Sequence of chain 1.C:
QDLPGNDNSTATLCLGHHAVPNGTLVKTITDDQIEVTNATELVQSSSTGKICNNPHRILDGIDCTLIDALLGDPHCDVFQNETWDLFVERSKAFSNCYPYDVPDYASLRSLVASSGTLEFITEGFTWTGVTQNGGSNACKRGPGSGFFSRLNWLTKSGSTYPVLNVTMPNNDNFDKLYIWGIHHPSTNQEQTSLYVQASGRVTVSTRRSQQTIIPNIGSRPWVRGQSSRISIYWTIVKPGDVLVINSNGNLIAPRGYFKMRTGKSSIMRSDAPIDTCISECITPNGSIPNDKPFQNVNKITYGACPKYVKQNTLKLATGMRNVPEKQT

Sequence of chain 1.E:
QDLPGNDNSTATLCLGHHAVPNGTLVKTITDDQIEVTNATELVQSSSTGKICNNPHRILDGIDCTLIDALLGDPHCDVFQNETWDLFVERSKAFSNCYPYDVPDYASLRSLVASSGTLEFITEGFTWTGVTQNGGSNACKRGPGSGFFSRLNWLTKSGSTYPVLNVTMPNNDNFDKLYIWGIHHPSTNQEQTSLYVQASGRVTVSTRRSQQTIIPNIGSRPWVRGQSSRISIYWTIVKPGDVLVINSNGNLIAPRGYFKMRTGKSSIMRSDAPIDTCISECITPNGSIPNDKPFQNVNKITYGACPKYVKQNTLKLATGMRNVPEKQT

Binding-site contacts:
Ligand atom C8 contacts residue THR187 of chain 1.C at 4.1 Å.
Ligand atom N2 contacts residue ASN165 of chain 1.E at 2.9 Å (h-bond).
Ligand atom C8 contacts residue THR167 of chain 1.E at 4.2 Å.
Ligand atom C3 contacts residue TRP222 of chain 1.C at 3.6 Å (hydrophobic).
Ligand atom C6 contacts residue THR167 of chain 1.E at 3.3 Å.
Ligand atom C5 contacts residue TRP222 of chain 1.C at 3.9 Å (hydrophobic).
Ligand atom O5 contacts residue ASN165 of chain 1.E at 2.4 Å (h-bond).
Ligand atom O3 contacts residue TRP222 of chain 1.C at 4.2 Å.
Ligand atom O7 contacts residue ASN165 of chain 1.E at 3.4 Å (h-bond).
Ligand atom O6 contacts residue THR167 of chain 1.E at 4.1 Å.
Ligand atom O5 contacts residue TRP222 of chain 1.C at 4.5 Å.
Ligand atom C5 contacts residue THR167 of chain 1.E at 4.0 Å.
Ligand atom O7 contacts residue PRO221 of chain 1.C at 3.5 Å.
Ligand atom N2 contacts residue SER219 of chain 1.C at 3.5 Å (h-bond).
Ligand atom C2 contacts residue TRP222 of chain 1.C at 3.6 Å (hydrophobic).
Ligand atom C4 contacts residue ASN165 of chain 1.E at 4.2 Å.
Ligand atom O4 contacts residue TRP222 of chain 1.C at 4.2 Å.
Ligand atom C5 contacts residue ASN165 of chain 1.E at 3.7 Å.
Ligand atom C2 contacts residue TRP222 of chain 1.C at 4.2 Å (hydrophobic).
Ligand atom C1 contacts residue TRP222 of chain 1.C at 3.9 Å (hydrophobic).
Ligand atom C1 contacts residue SER219 of chain 1.C at 4.0 Å.
Ligand atom C2 contacts residue ASN165 of chain 1.E at 2.4 Å.
Ligand atom C6 contacts residue TRP222 of chain 1.C at 4.1 Å (hydrophobic).
Ligand atom C2 contacts residue SER219 of chain 1.C at 4.4 Å.
Ligand atom C7 contacts residue TRP222 of chain 1.C at 4.0 Å (hydrophobic).
Ligand atom O3 contacts residue TRP222 of chain 1.C at 4.0 Å.
Ligand atom C7 contacts residue SER219 of chain 1.C at 3.9 Å.
Ligand atom O7 contacts residue ARG220 of chain 1.C at 4.3 Å.
Ligand atom C1 contacts residue ASN165 of chain 1.E at 1.5 Å.
Ligand atom C8 contacts residue VAL242 of chain 1.E at 4.2 Å (hydrophobic).
Ligand atom C8 contacts residue SER219 of chain 1.C at 3.7 Å.
Ligand atom C3 contacts residue ASN165 of chain 1.E at 3.8 Å.
Ligand atom C4 contacts residue TRP222 of chain 1.C at 4.1 Å (hydrophobic).
Ligand atom C7 contacts residue ASN165 of chain 1.E at 3.4 Å.
Ligand atom O5 contacts residue THR167 of chain 1.E at 4.3 Å.
Ligand atom C4 contacts residue TRP222 of chain 1.C at 4.1 Å (hydrophobic).
Ligand atom O7 contacts residue TRP222 of chain 1.C at 2.9 Å (h-bond).

A protein and the small-molecule ligand that binds it are described below.
Small molecule (SMILES): CC(=O)N[C@H]1[C@H](O[C@H]2[C@H](O)[C@@H](NC(C)=O)CO[C@@H]2CO)O[C@H](CO)[C@@H](O[C@@H]2O[C@H](CO)[C@@H](O)[C@H](O)[C@@H]2O)[C@@H]1O